Sequence of chain 1.B:
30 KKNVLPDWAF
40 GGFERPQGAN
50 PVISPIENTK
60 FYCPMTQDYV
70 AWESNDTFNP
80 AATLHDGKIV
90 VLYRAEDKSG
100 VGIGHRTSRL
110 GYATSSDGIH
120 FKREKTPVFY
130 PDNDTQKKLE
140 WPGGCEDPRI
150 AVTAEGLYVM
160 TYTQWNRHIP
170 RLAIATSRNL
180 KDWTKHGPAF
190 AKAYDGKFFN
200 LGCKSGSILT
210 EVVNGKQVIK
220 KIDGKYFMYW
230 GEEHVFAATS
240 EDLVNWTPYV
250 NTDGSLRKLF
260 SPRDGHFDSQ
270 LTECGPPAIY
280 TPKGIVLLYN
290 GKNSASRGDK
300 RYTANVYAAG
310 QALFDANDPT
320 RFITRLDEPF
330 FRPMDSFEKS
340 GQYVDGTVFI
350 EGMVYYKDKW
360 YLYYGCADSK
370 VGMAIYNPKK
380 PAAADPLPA

Binding-site contacts:
Ligand atom C4 contacts residue BMA1 of chain 1.L at 0.3 Å.
Ligand atom O2 contacts residue MAN1 of chain 1.N at 2.8 Å (h-bond).
Ligand atom O4 contacts residue BMA1 of chain 1.L at 0.4 Å (h-bond).
Ligand atom C3 contacts residue MAN1 of chain 1.N at 3.8 Å.
Ligand atom O6 contacts residue THR162 of chain 1.B at 3.9 Å.
Ligand atom C1 contacts residue BMA1 of chain 1.L at 0.3 Å.
Ligand atom O4 contacts residue ARG93 of chain 1.B at 2.8 Å (salt-bridge).
Ligand atom C3 contacts residue BMA1 of chain 1.L at 0.4 Å.
Ligand atom O3 contacts residue BMA1 of chain 1.L at 0.5 Å (h-bond).
Ligand atom C4 contacts residue GLU145 of chain 1.B at 3.4 Å.
Ligand atom O5 contacts residue LYS203 of chain 1.B at 3.2 Å (salt-bridge).
Ligand atom O6 contacts residue BMA1 of chain 1.L at 0.3 Å (h-bond).
Ligand atom O3 contacts residue ARG93 of chain 1.B at 2.8 Å (salt-bridge).
Ligand atom O6 contacts residue GLU145 of chain 1.B at 2.5 Å (salt-bridge).
Ligand atom C2 contacts residue ILE102 of chain 1.B at 4.2 Å (hydrophobic).
Ligand atom O1 contacts residue ILE102 of chain 1.B at 3.7 Å.
Ligand atom C6 contacts residue BMA1 of chain 1.L at 0.3 Å.
Ligand atom O2 contacts residue LYS203 of chain 1.B at 2.8 Å (salt-bridge).
Ligand atom C6 contacts residue LYS203 of chain 1.B at 3.8 Å.
Ligand atom C2 contacts residue LYS203 of chain 1.B at 3.9 Å.
Ligand atom O3 contacts residue MAN1 of chain 1.N at 3.0 Å (h-bond).
Ligand atom C3 contacts residue ILE102 of chain 1.B at 4.0 Å (hydrophobic).
Ligand atom C2 contacts residue MAN1 of chain 1.N at 3.6 Å.
Ligand atom C4 contacts residue LYS203 of chain 1.B at 4.1 Å.
Ligand atom C3 contacts residue ARG93 of chain 1.B at 3.9 Å.
Ligand atom O4 contacts residue GLU145 of chain 1.B at 2.7 Å (salt-bridge).
Ligand atom C5 contacts residue BMA1 of chain 1.L at 0.3 Å.
Ligand atom C5 contacts residue LYS203 of chain 1.B at 3.9 Å.
Ligand atom O1 contacts residue BMA1 of chain 1.L at 1.3 Å.
Ligand atom O6 contacts residue LYS203 of chain 1.B at 2.8 Å (salt-bridge).
Ligand atom O5 contacts residue BMA1 of chain 1.L at 0.2 Å (h-bond).
Ligand atom O4 contacts residue GLY103 of chain 1.B at 3.4 Å.
Ligand atom C1 contacts residue LYS203 of chain 1.B at 4.0 Å.
Ligand atom O2 contacts residue BMA1 of chain 1.L at 0.3 Å (h-bond).
Ligand atom C5 contacts residue GLU145 of chain 1.B at 3.9 Å.
Ligand atom C4 contacts residue ARG93 of chain 1.B at 3.7 Å.
Ligand atom C6 contacts residue TRP164 of chain 1.B at 3.5 Å (hydrophobic).
Ligand atom O6 contacts residue PRO169 of chain 1.B at 3.8 Å.
Ligand atom C2 contacts residue BMA1 of chain 1.L at 0.3 Å.
Ligand atom C6 contacts residue GLU145 of chain 1.B at 3.3 Å.

This protein binds this small molecule.
Small molecule (SMILES): OC[C@H]1O[C@H](O)[C@@H](O)[C@@H](O)[C@@H]1O